Sequence of chain 2.F:
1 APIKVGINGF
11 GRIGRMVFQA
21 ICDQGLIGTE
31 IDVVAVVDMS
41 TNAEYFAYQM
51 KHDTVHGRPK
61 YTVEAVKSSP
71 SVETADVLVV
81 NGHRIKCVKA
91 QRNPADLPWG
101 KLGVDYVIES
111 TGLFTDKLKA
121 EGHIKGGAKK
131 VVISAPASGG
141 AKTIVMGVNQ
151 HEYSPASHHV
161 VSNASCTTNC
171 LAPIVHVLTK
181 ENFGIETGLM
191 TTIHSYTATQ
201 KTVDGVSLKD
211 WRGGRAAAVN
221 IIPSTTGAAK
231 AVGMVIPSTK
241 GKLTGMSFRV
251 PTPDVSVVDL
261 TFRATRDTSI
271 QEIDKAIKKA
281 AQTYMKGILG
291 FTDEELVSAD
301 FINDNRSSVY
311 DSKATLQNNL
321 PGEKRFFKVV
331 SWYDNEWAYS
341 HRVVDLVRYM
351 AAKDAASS

A small-molecule ligand and the protein it binds are described below.
Small molecule (SMILES): COc1cc(OC)cc(C(=O)N[C@@H]2[C@H](O)[C@@H](CO)O[C@H]2n2cnc3c(N[C@@H]4CCCc5ccccc54)ncnc32)c1

Binding-site contacts:
Ligand atom N9A contacts residue MET39 of chain 2.E at 3.8 Å.
Ligand atom N3A contacts residue THR111 of chain 2.E at 3.8 Å.
Ligand atom O4' contacts residue GLY9 of chain 2.E at 3.6 Å.
Ligand atom C5' contacts residue THR111 of chain 2.E at 3.3 Å.
Ligand atom O2M contacts residue SER40 of chain 2.E at 3.4 Å.
Ligand atom O3' contacts residue PHE10 of chain 2.E at 3.6 Å.
Ligand atom C5 contacts residue ARG92 of chain 2.E at 3.2 Å.
Ligand atom C5B contacts residue VAL206 of chain 2.F at 3.6 Å (hydrophobic).
Ligand atom C5B contacts residue ASP38 of chain 2.E at 3.3 Å.
Ligand atom C2A contacts residue ASN8 of chain 2.E at 3.5 Å.
Ligand atom N1A contacts residue ALA90 of chain 2.E at 3.4 Å.
Ligand atom N2' contacts residue ASP38 of chain 2.E at 3.3 Å (salt-bridge).
Ligand atom O2M contacts residue VAL206 of chain 2.F at 3.1 Å.
Ligand atom C7B contacts residue MET39 of chain 2.E at 3.8 Å (hydrophobic).
Ligand atom C6 contacts residue ARG92 of chain 2.E at 3.8 Å.
Ligand atom N3A contacts residue ASP38 of chain 2.E at 3.6 Å.
Ligand atom O3' contacts residue GLY11 of chain 2.E at 3.0 Å.
Ligand atom N3A contacts residue GLY9 of chain 2.E at 3.4 Å.
Ligand atom O3' contacts residue ASP38 of chain 2.E at 3.2 Å (salt-bridge).
Ligand atom C3B contacts residue LEU208 of chain 2.F at 3.8 Å (hydrophobic).
Ligand atom C1' contacts residue ASP38 of chain 2.E at 3.1 Å.
Ligand atom O4' contacts residue ASP38 of chain 2.E at 3.6 Å (salt-bridge).
Ligand atom C4B contacts residue SER40 of chain 2.E at 3.7 Å.
Ligand atom C2M contacts residue PHE46 of chain 2.E at 3.5 Å (hydrophobic).
Ligand atom C6A contacts residue ALA90 of chain 2.E at 3.8 Å (hydrophobic).
Ligand atom C3B contacts residue SER40 of chain 2.E at 3.8 Å.
Ligand atom C8A contacts residue MET39 of chain 2.E at 3.6 Å (hydrophobic).
Ligand atom C6B contacts residue MET39 of chain 2.E at 3.8 Å (hydrophobic).
Ligand atom C4B contacts residue VAL206 of chain 2.F at 3.4 Å (hydrophobic).
Ligand atom C8 contacts residue MET39 of chain 2.E at 3.4 Å (hydrophobic).
Ligand atom C2' contacts residue ASP38 of chain 2.E at 3.7 Å.
Ligand atom N7A contacts residue MET39 of chain 2.E at 3.6 Å (h-bond).
Ligand atom C1B contacts residue MET39 of chain 2.E at 3.5 Å (hydrophobic).
Ligand atom C10 contacts residue ARG92 of chain 2.E at 3.8 Å.
Ligand atom C6B contacts residue ASP38 of chain 2.E at 3.8 Å.
Ligand atom C2A contacts residue ALA90 of chain 2.E at 3.7 Å (hydrophobic).
Ligand atom C2M contacts residue VAL206 of chain 2.F at 3.4 Å (hydrophobic).
Ligand atom C2 contacts residue LEU113 of chain 2.E at 3.6 Å (hydrophobic).
Ligand atom C2A contacts residue THR111 of chain 2.E at 3.8 Å.
Ligand atom N6A contacts residue GLN91 of chain 2.E at 3.2 Å (h-bond).

Sequence of chain 2.E:
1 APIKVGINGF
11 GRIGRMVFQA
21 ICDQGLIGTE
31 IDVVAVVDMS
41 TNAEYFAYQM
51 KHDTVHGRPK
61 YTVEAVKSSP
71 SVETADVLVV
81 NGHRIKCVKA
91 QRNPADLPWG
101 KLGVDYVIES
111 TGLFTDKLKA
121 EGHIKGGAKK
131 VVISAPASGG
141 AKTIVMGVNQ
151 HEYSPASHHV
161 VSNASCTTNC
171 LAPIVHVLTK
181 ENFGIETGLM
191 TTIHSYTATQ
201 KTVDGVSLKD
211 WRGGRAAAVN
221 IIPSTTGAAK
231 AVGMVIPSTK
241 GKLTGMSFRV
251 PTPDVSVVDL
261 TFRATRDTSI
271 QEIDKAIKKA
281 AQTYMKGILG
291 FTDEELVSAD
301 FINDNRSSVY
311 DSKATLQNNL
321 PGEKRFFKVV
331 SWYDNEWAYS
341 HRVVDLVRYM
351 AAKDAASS